A small-molecule ligand and the protein it binds are described below.
Small molecule (SMILES): CC(C)C[C@H](NC(=O)[C@H](CC1=c2ccccc2=NC1)NC(=O)[C@H](CC(=O)O)NC(=O)[C@H](CC(=O)O)NC(=O)[C@H](Cc1ccccc1)NC(=O)[C@H](CO)NC(=O)[C@H](CC(N)=O)NC(=O)CN)C(=O)N[C@@H](C)C(=O)N[C@@H](CO)C(=O)N[C@@H](CCCCN)C(=O)NCC=O.N

Sequence of chain 1.A:
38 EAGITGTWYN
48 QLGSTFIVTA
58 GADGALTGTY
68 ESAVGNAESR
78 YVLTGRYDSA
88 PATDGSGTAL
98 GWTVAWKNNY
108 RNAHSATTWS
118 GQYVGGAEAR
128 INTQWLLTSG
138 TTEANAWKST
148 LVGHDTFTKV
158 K

Binding-site contacts:
Ligand atom ND2 contacts residue SER69 of chain 1.A at 3.0 Å (h-bond).
Ligand atom CG contacts residue GOL1 of chain 1.Q at 3.6 Å.
Ligand atom CD1 contacts residue TRP144 of chain 1.F at 3.6 Å (hydrophobic).
Ligand atom CB contacts residue TRP144 of chain 1.F at 3.5 Å (hydrophobic).
Ligand atom CG contacts residue LEU49 of chain 1.A at 3.2 Å (hydrophobic).
Ligand atom OG contacts residue TRP144 of chain 1.F at 2.9 Å (h-bond).
Ligand atom OD1 contacts residue LEU49 of chain 1.A at 3.4 Å (h-bond).
Ligand atom CG contacts residue TRP144 of chain 1.F at 3.6 Å (hydrophobic).
Ligand atom CB contacts residue ASN142 of chain 1.F at 3.7 Å.
Ligand atom CG contacts residue SER69 of chain 1.A at 3.7 Å.
Ligand atom N contacts residue TYR107 of chain 1.A at 3.4 Å (h-bond).
Ligand atom CD2 contacts residue TRP144 of chain 1.F at 3.6 Å (hydrophobic).
Ligand atom CD1 contacts residue GOL1 of chain 1.Q at 3.7 Å.
Ligand atom CZ contacts residue GOL1 of chain 1.Q at 3.4 Å.
Ligand atom CD2 contacts residue GOL1 of chain 1.Q at 3.4 Å.
Ligand atom OD1 contacts residue ARG108 of chain 1.A at 2.9 Å (salt-bridge).
Ligand atom OG contacts residue ASN142 of chain 1.F at 2.8 Å (h-bond).
Ligand atom CE2 contacts residue TRP103 of chain 1.A at 3.7 Å (hydrophobic).
Ligand atom CB contacts residue ALA141 of chain 1.F at 3.1 Å (hydrophobic).
Ligand atom ND2 contacts residue ALA70 of chain 1.A at 3.7 Å.
Ligand atom CG contacts residue ALA70 of chain 1.A at 3.6 Å (hydrophobic).
Ligand atom O contacts residue ARG108 of chain 1.A at 3.6 Å.
Ligand atom OD1 contacts residue SER69 of chain 1.A at 3.6 Å.
Ligand atom N contacts residue ARG108 of chain 1.A at 3.7 Å.
Ligand atom CD1 contacts residue SER69 of chain 1.A at 3.6 Å.
Ligand atom CB contacts residue ARG108 of chain 1.A at 3.7 Å.
Ligand atom CB contacts residue LEU49 of chain 1.A at 3.5 Å (hydrophobic).
Ligand atom CG contacts residue ARG108 of chain 1.A at 3.6 Å.
Ligand atom CB contacts residue TRP144 of chain 1.F at 3.7 Å (hydrophobic).
Ligand atom CB contacts residue SER69 of chain 1.A at 3.6 Å.
Ligand atom CZ contacts residue TRP103 of chain 1.A at 3.6 Å (hydrophobic).
Ligand atom CG contacts residue SER69 of chain 1.A at 3.7 Å.
Ligand atom OD1 contacts residue SER76 of chain 1.A at 3.5 Å.
Ligand atom CE2 contacts residue GOL1 of chain 1.Q at 3.4 Å.
Ligand atom OG contacts residue ALA141 of chain 1.F at 3.4 Å (h-bond).
Ligand atom OD2 contacts residue ARG108 of chain 1.A at 3.4 Å (salt-bridge).
Ligand atom CE1 contacts residue GOL1 of chain 1.Q at 3.6 Å.
Ligand atom ND2 contacts residue LEU49 of chain 1.A at 3.6 Å.
Ligand atom OD1 contacts residue SER69 of chain 1.A at 2.7 Å (h-bond).
Ligand atom O contacts residue ASN109 of chain 1.A at 2.9 Å (h-bond).

Sequence of chain 1.F:
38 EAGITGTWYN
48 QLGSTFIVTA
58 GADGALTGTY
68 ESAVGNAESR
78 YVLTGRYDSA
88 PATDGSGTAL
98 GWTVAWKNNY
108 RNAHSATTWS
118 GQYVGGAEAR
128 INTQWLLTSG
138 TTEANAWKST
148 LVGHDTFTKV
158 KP